The small molecule below binds the protein below.
Small molecule (SMILES): Nc1nc2c(ncn2[C@@H]2O[C@H](CO[P](=O)(O)C[P](=O)(O)OP(=O)(O)O)[C@@H](O)[C@H]2O)c(=O)[nH]1

Sequence of chain 48.B:
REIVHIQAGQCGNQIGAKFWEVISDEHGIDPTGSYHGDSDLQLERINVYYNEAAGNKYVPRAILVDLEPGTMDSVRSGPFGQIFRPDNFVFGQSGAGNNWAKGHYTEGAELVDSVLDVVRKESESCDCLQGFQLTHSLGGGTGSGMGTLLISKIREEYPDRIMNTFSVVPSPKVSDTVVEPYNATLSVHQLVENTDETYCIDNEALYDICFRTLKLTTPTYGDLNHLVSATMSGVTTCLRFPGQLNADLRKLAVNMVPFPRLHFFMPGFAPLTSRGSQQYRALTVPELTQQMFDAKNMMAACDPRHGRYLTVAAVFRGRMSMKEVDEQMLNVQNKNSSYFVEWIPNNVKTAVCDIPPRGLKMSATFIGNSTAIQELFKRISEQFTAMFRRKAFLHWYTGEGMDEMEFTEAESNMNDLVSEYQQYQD

Binding-site contacts:
Ligand atom C6 contacts residue ASN226 of chain 48.B at 3.3 Å.
Ligand atom O2A contacts residue GLN11 of chain 48.B at 3.5 Å (h-bond).
Ligand atom O2B contacts residue GLY10 of chain 48.B at 3.2 Å.
Ligand atom C6 contacts residue TYR222 of chain 48.B at 3.7 Å (hydrophobic).
Ligand atom C2 contacts residue ASN204 of chain 48.B at 3.4 Å.
Ligand atom PB contacts residue MG1 of chain 48.F at 3.7 Å.
Ligand atom O1B contacts residue GLN11 of chain 48.B at 3.2 Å (h-bond).
Ligand atom O1B contacts residue GLY10 of chain 48.B at 3.7 Å.
Ligand atom O6 contacts residue TYR222 of chain 48.B at 3.8 Å.
Ligand atom O2G contacts residue GLY142 of chain 48.B at 3.0 Å (h-bond).
Ligand atom N2 contacts residue ASN204 of chain 48.B at 2.6 Å (h-bond).
Ligand atom O2G contacts residue ASN99 of chain 48.B at 2.9 Å (h-bond).
Ligand atom O3B contacts residue THR143 of chain 48.B at 3.1 Å (h-bond).
Ligand atom O2B contacts residue GLY144 of chain 48.B at 2.7 Å (h-bond).
Ligand atom C6 contacts residue GLN15 of chain 48.B at 3.6 Å.
Ligand atom PB contacts residue THR143 of chain 48.B at 3.3 Å.
Ligand atom O3' contacts residue GLU181 of chain 48.B at 3.3 Å (salt-bridge).
Ligand atom N1 contacts residue ASN226 of chain 48.B at 2.7 Å (h-bond).
Ligand atom O4' contacts residue SER138 of chain 48.B at 3.3 Å (h-bond).
Ligand atom N3 contacts residue VAL169 of chain 48.B at 3.8 Å.
Ligand atom O2A contacts residue CYS12 of chain 48.B at 3.3 Å (h-bond).
Ligand atom O1G contacts residue ALA97 of chain 48.B at 3.0 Å (h-bond).
Ligand atom O6 contacts residue GLN15 of chain 48.B at 2.5 Å (h-bond).
Ligand atom N3 contacts residue ASN204 of chain 48.B at 3.0 Å (h-bond).
Ligand atom O1A contacts residue GLN11 of chain 48.B at 3.1 Å.
Ligand atom O6 contacts residue ASN226 of chain 48.B at 3.1 Å (h-bond).
Ligand atom PG contacts residue GLY142 of chain 48.B at 3.9 Å.
Ligand atom O1B contacts residue MG1 of chain 48.F at 2.4 Å.
Ligand atom O2B contacts residue THR143 of chain 48.B at 2.7 Å (h-bond).
Ligand atom PG contacts residue MG1 of chain 48.F at 3.5 Å.
Ligand atom N2 contacts residue ASN226 of chain 48.B at 2.9 Å (h-bond).
Ligand atom PB contacts residue GLY10 of chain 48.B at 3.9 Å.
Ligand atom N1 contacts residue TYR222 of chain 48.B at 3.2 Å.
Ligand atom O3B contacts residue MG1 of chain 48.F at 3.8 Å.
Ligand atom O3B contacts residue GLY142 of chain 48.B at 3.5 Å (h-bond).
Ligand atom C2 contacts residue TYR222 of chain 48.B at 3.5 Å (hydrophobic).
Ligand atom O1G contacts residue THR143 of chain 48.B at 3.4 Å.
Ligand atom C2 contacts residue ASN226 of chain 48.B at 3.6 Å.
Ligand atom C4' contacts residue SER138 of chain 48.B at 3.2 Å.
Ligand atom O3G contacts residue MG1 of chain 48.F at 2.5 Å.